Sequence of chain 4.A:
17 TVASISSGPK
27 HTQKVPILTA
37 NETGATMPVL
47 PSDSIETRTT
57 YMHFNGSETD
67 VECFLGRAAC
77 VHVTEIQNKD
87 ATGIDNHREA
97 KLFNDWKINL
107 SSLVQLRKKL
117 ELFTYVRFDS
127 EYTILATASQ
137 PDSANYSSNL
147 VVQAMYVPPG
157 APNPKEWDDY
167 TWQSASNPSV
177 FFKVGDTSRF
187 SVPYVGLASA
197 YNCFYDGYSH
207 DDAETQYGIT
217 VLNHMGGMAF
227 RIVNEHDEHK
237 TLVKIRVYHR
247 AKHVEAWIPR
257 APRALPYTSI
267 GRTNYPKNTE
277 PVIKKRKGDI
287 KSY

Sequence of chain 4.C:
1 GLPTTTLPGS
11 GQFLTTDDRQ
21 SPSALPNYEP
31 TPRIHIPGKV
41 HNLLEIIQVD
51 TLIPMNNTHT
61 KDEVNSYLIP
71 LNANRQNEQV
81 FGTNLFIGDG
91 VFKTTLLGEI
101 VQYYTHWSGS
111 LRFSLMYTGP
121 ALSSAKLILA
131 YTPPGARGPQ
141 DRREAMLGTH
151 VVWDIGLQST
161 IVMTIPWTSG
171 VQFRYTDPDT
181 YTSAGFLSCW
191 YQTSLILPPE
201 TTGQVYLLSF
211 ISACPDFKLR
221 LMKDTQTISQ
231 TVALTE

Binding-site contacts:
Ligand atom C4A contacts residue ASN219 of chain 4.A at 3.5 Å.
Ligand atom C6B contacts residue LEU106 of chain 4.A at 3.9 Å (hydrophobic).
Ligand atom C2B contacts residue MET221 of chain 4.A at 3.5 Å (hydrophobic).
Ligand atom C2C contacts residue VAL188 of chain 4.A at 3.2 Å (hydrophobic).
Ligand atom C1B contacts residue MET221 of chain 4.A at 3.8 Å (hydrophobic).
Ligand atom O1 contacts residue PHE186 of chain 4.A at 3.5 Å.
Ligand atom C5B contacts residue TYR197 of chain 4.A at 3.7 Å (hydrophobic).
Ligand atom O1B contacts residue MET221 of chain 4.A at 3.4 Å.
Ligand atom C6B contacts residue TYR197 of chain 4.A at 3.6 Å (hydrophobic).
Ligand atom C7C contacts residue TYR197 of chain 4.A at 3.8 Å (hydrophobic).
Ligand atom O1 contacts residue ALA24 of chain 4.C at 3.6 Å.
Ligand atom C6C contacts residue VAL191 of chain 4.A at 3.2 Å (hydrophobic).
Ligand atom O1 contacts residue VAL188 of chain 4.A at 3.8 Å.
Ligand atom CM1 contacts residue SER107 of chain 4.A at 3.9 Å.
Ligand atom C4 contacts residue TYR152 of chain 4.A at 3.9 Å (hydrophobic).
Ligand atom N2 contacts residue PHE186 of chain 4.A at 3.7 Å.
Ligand atom C5C contacts residue ILE104 of chain 4.A at 3.8 Å (hydrophobic).
Ligand atom C5B contacts residue LEU106 of chain 4.A at 3.5 Å (hydrophobic).
Ligand atom C31 contacts residue VAL176 of chain 4.A at 3.3 Å (hydrophobic).
Ligand atom C7C contacts residue TYR128 of chain 4.A at 3.6 Å (hydrophobic).
Ligand atom C3 contacts residue PHE186 of chain 4.A at 3.8 Å (hydrophobic).
Ligand atom C4 contacts residue PHE186 of chain 4.A at 3.6 Å (hydrophobic).
Ligand atom O1B contacts residue TYR128 of chain 4.A at 3.9 Å.
Ligand atom C3C contacts residue TYR128 of chain 4.A at 3.9 Å (hydrophobic).
Ligand atom C6C contacts residue MET221 of chain 4.A at 3.7 Å (hydrophobic).
Ligand atom C5 contacts residue TYR152 of chain 4.A at 3.8 Å (hydrophobic).
Ligand atom C5C contacts residue TYR128 of chain 4.A at 3.5 Å (hydrophobic).
Ligand atom C4C contacts residue TYR152 of chain 4.A at 3.8 Å (hydrophobic).
Ligand atom N2 contacts residue ALA24 of chain 4.C at 3.4 Å.
Ligand atom C5 contacts residue PHE186 of chain 4.A at 3.5 Å (hydrophobic).
Ligand atom C4B contacts residue LEU106 of chain 4.A at 3.7 Å (hydrophobic).
Ligand atom C31 contacts residue SER175 of chain 4.A at 3.6 Å.
Ligand atom C3 contacts residue PRO174 of chain 4.A at 3.8 Å (hydrophobic).
Ligand atom C4 contacts residue MET224 of chain 4.A at 3.8 Å (hydrophobic).
Ligand atom C3C contacts residue VAL188 of chain 4.A at 3.3 Å (hydrophobic).
Ligand atom C31 contacts residue PRO174 of chain 4.A at 3.4 Å (hydrophobic).
Ligand atom O1 contacts residue TYR152 of chain 4.A at 3.9 Å.
Ligand atom C3B contacts residue MET221 of chain 4.A at 3.8 Å (hydrophobic).
Ligand atom C31 contacts residue ALA150 of chain 4.A at 3.5 Å (hydrophobic).
Ligand atom N3A contacts residue ASN219 of chain 4.A at 3.0 Å (h-bond).

The small molecule below binds the protein below.
Small molecule (SMILES): Cc1cc(CCCCCCCOc2ccc(C3=N[C@@H](C)CO3)cc2)on1